Binding-site contacts:
Ligand atom NH2 contacts residue THR49 of chain 1.A at 3.6 Å.
Ligand atom CG contacts residue PHE38 of chain 1.A at 3.7 Å (hydrophobic).
Ligand atom N contacts residue THR49 of chain 1.A at 3.2 Å (h-bond).
Ligand atom CG2 contacts residue THR40 of chain 1.A at 3.5 Å.
Ligand atom CD contacts residue THR49 of chain 1.A at 2.8 Å.
Ligand atom NE contacts residue GLU14 of chain 1.A at 3.0 Å (salt-bridge).
Ligand atom N contacts residue SER39 of chain 1.A at 3.2 Å (h-bond).
Ligand atom CB contacts residue PHE38 of chain 1.A at 3.6 Å (hydrophobic).
Ligand atom O contacts residue VAL48 of chain 1.A at 3.3 Å.
Ligand atom O contacts residue SER39 of chain 1.A at 3.0 Å (h-bond).
Ligand atom CG contacts residue ASN70 of chain 1.A at 3.7 Å.
Ligand atom N contacts residue MET16 of chain 1.A at 3.6 Å.
Ligand atom CA contacts residue THR49 of chain 1.A at 3.7 Å.
Ligand atom CD1 contacts residue MET16 of chain 1.A at 3.7 Å (hydrophobic).
Ligand atom CG1 contacts residue MET16 of chain 1.A at 3.8 Å (hydrophobic).
Ligand atom CG contacts residue THR49 of chain 1.A at 3.4 Å.
Ligand atom O contacts residue THR15 of chain 1.A at 3.1 Å.
Ligand atom O contacts residue THR49 of chain 1.A at 2.9 Å (h-bond).
Ligand atom CG contacts residue ILE50 of chain 1.A at 3.7 Å (hydrophobic).
Ligand atom NH1 contacts residue GLN68 of chain 1.A at 3.8 Å.
Ligand atom CB contacts residue ALA47 of chain 1.A at 3.6 Å (hydrophobic).
Ligand atom CA contacts residue SER39 of chain 1.A at 3.6 Å.
Ligand atom CD2 contacts residue PHE38 of chain 1.A at 3.5 Å (hydrophobic).
Ligand atom CB contacts residue GLN45 of chain 1.A at 3.4 Å.
Ligand atom CD contacts residue ASN70 of chain 1.A at 3.4 Å.
Ligand atom CB contacts residue GLU14 of chain 1.A at 3.7 Å.
Ligand atom O contacts residue MET16 of chain 1.A at 2.9 Å (h-bond).
Ligand atom O contacts residue PHE38 of chain 1.A at 3.6 Å.
Ligand atom CB contacts residue THR15 of chain 1.A at 3.8 Å.
Ligand atom CZ contacts residue GLN36 of chain 1.A at 3.7 Å.
Ligand atom CB contacts residue PHE38 of chain 1.A at 3.5 Å (hydrophobic).
Ligand atom CE2 contacts residue GLN36 of chain 1.A at 3.6 Å.
Ligand atom CD contacts residue GLU14 of chain 1.A at 3.6 Å.
Ligand atom CD contacts residue THR49 of chain 1.A at 3.8 Å.
Ligand atom CG contacts residue GLU14 of chain 1.A at 3.8 Å.
Ligand atom O contacts residue MET16 of chain 1.A at 3.4 Å.
Ligand atom C contacts residue THR49 of chain 1.A at 3.6 Å.
Ligand atom CD contacts residue GLU14 of chain 1.A at 3.6 Å.
Ligand atom CB contacts residue THR49 of chain 1.A at 3.5 Å.
Ligand atom CG contacts residue GLN45 of chain 1.A at 3.7 Å.

This small molecule binds to this protein.
Small molecule (SMILES): CC[C@H](C)[C@H](NC(=O)[C@@H]1CCCN1C(=O)[C@H](CCCN=C(N)N)NC(=O)[C@@H]1CCCN1C(=O)[C@@H]1CCCN1)C(=O)N[C@@H](Cc1ccc(O)cc1)C(=O)N[C@H](C=O)CC(N)=O

Sequence of chain 1.A:
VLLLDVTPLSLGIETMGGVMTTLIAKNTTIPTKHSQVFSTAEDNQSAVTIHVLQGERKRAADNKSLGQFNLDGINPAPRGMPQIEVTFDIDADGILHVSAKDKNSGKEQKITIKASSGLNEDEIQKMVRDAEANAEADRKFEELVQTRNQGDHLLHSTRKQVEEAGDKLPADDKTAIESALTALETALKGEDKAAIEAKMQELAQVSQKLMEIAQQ